Binding-site contacts:
Ligand atom C contacts residue THR49 of chain 1.E at 3.4 Å.
Ligand atom CA contacts residue THR30 of chain 1.D at 3.3 Å.
Ligand atom CZ3 contacts residue GLY23 of chain 1.E at 3.5 Å.
Ligand atom N contacts residue ARG26 of chain 1.D at 4.0 Å.
Ligand atom NE1 contacts residue GLN47 of chain 1.E at 3.0 Å (h-bond).
Ligand atom OXT contacts residue HIS51 of chain 1.E at 3.8 Å.
Ligand atom CE3 contacts residue HIS33 of chain 1.E at 3.9 Å.
Ligand atom CZ3 contacts residue HIS34 of chain 1.E at 3.9 Å.
Ligand atom O contacts residue GLY27 of chain 1.D at 2.9 Å (h-bond).
Ligand atom CG contacts residue SER53 of chain 1.D at 3.9 Å.
Ligand atom NE1 contacts residue ALA46 of chain 1.E at 3.9 Å.
Ligand atom N contacts residue THR25 of chain 1.D at 2.8 Å (h-bond).
Ligand atom CB contacts residue THR25 of chain 1.D at 3.7 Å.
Ligand atom CH2 contacts residue GLY23 of chain 1.E at 3.5 Å.
Ligand atom CB contacts residue SER53 of chain 1.D at 3.5 Å.
Ligand atom CZ2 contacts residue ILE55 of chain 1.E at 3.9 Å (hydrophobic).
Ligand atom N contacts residue ASP29 of chain 1.D at 3.0 Å (salt-bridge).
Ligand atom CA contacts residue THR25 of chain 1.D at 3.8 Å.
Ligand atom CA contacts residue GLY27 of chain 1.D at 3.5 Å.
Ligand atom CE3 contacts residue THR30 of chain 1.D at 4.0 Å.
Ligand atom O contacts residue THR25 of chain 1.D at 3.9 Å.
Ligand atom OXT contacts residue THR49 of chain 1.E at 2.5 Å (h-bond).
Ligand atom O contacts residue THR49 of chain 1.E at 3.6 Å.
Ligand atom O contacts residue SER53 of chain 1.D at 3.0 Å (h-bond).
Ligand atom CZ2 contacts residue THR52 of chain 1.E at 4.0 Å.
Ligand atom CD2 contacts residue THR52 of chain 1.E at 4.0 Å.
Ligand atom OXT contacts residue THR52 of chain 1.E at 2.9 Å (h-bond).
Ligand atom CD1 contacts residue GLN47 of chain 1.E at 3.7 Å.
Ligand atom CB contacts residue THR30 of chain 1.D at 3.5 Å.
Ligand atom N contacts residue GLY27 of chain 1.D at 2.7 Å (h-bond).
Ligand atom CZ2 contacts residue ALA46 of chain 1.E at 4.0 Å (hydrophobic).
Ligand atom CD1 contacts residue THR49 of chain 1.E at 3.8 Å.
Ligand atom C contacts residue SER53 of chain 1.D at 3.6 Å.
Ligand atom CH2 contacts residue ILE22 of chain 1.E at 3.9 Å (hydrophobic).
Ligand atom C contacts residue THR52 of chain 1.E at 3.9 Å.
Ligand atom CD1 contacts residue SER53 of chain 1.D at 3.5 Å.
Ligand atom CE3 contacts residue HIS34 of chain 1.E at 3.9 Å.
Ligand atom N contacts residue THR30 of chain 1.D at 2.9 Å (h-bond).
Ligand atom C contacts residue GLY27 of chain 1.D at 3.5 Å.
Ligand atom O contacts residue ARG26 of chain 1.D at 3.4 Å.

The protein below binds the small molecule below.
Small molecule (SMILES): N[C@@H](Cc1c[nH]c2ccccc12)C(=O)O

Sequence of chain 1.D:
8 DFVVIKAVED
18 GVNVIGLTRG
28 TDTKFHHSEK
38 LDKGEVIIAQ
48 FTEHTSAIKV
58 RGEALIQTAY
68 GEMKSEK

Sequence of chain 1.E:
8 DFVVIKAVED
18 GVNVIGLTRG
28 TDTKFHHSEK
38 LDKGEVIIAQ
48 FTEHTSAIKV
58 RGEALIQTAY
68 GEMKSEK